Sequence of chain 1.A:
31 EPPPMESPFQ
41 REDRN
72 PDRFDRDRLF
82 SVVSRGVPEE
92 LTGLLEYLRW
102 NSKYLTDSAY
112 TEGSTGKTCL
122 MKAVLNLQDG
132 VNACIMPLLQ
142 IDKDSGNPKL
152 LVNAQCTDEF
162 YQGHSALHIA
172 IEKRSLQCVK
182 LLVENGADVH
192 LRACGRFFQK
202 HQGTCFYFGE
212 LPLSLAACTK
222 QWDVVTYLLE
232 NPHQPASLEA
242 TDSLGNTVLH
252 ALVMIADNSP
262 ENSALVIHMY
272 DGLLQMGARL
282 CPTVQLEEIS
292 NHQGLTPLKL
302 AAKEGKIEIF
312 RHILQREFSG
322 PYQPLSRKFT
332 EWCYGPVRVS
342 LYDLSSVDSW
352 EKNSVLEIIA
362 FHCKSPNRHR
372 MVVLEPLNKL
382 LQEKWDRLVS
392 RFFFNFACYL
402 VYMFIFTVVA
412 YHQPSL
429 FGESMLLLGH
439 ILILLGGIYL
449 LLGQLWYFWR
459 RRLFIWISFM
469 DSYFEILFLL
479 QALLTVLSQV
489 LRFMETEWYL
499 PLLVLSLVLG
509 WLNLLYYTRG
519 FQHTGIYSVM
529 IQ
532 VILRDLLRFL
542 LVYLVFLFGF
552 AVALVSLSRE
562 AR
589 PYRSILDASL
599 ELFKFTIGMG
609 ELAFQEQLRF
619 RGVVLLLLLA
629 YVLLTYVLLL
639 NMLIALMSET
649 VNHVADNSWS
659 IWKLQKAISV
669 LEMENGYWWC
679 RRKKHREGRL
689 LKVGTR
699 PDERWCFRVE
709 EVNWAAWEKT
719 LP

Sequence of chain 1.B:
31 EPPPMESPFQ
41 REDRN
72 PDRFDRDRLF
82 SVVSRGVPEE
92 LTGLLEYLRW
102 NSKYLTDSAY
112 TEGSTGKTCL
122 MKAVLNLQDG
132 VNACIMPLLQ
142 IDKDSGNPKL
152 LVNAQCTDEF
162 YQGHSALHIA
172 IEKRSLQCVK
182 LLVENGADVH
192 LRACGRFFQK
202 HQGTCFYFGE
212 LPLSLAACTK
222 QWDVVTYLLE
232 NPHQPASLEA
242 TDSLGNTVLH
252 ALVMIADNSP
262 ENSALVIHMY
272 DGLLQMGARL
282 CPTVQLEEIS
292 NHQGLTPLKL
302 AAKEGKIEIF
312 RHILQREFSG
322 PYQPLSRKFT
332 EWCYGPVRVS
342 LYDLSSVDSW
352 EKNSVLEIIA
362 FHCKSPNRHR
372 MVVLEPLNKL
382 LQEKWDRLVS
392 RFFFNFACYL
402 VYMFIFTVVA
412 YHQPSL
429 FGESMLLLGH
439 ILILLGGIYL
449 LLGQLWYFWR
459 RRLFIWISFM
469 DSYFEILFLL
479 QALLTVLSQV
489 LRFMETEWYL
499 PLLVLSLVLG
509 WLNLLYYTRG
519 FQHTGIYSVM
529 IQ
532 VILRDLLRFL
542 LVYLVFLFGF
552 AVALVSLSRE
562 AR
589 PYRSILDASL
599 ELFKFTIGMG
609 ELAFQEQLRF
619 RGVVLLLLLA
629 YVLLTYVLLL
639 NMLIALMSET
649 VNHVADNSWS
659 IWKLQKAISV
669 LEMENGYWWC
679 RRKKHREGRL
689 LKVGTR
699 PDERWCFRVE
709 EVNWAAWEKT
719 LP

A small-molecule ligand and the protein it binds are described below.
Small molecule (SMILES): NCCOB(c1ccccc1)c1ccccc1

Binding-site contacts:
Ligand atom C07 contacts residue HIS521 of chain 1.A at 2.9 Å.
Ligand atom B01 contacts residue HIS521 of chain 1.A at 3.1 Å.
Ligand atom C13 contacts residue ARG539 of chain 1.B at 4.2 Å.
Ligand atom C09 contacts residue THR522 of chain 1.A at 3.5 Å.
Ligand atom C12 contacts residue ARG539 of chain 1.B at 4.1 Å.
Ligand atom C11 contacts residue TYR525 of chain 1.A at 3.4 Å (hydrophobic).
Ligand atom C08 contacts residue THR522 of chain 1.A at 3.9 Å.
Ligand atom C11 contacts residue THR522 of chain 1.A at 4.2 Å.
Ligand atom C04 contacts residue ARG539 of chain 1.B at 4.1 Å.
Ligand atom C05 contacts residue ARG539 of chain 1.B at 4.4 Å.
Ligand atom C09 contacts residue HIS521 of chain 1.A at 3.3 Å.
Ligand atom C11 contacts residue VAL543 of chain 1.B at 3.5 Å (hydrophobic).
Ligand atom C05 contacts residue HIS521 of chain 1.A at 3.4 Å.
Ligand atom C10 contacts residue THR522 of chain 1.A at 3.6 Å.
Ligand atom C12 contacts residue THR522 of chain 1.A at 4.4 Å.
Ligand atom O14 contacts residue THR522 of chain 1.A at 4.3 Å.
Ligand atom C10 contacts residue TYR525 of chain 1.A at 3.1 Å (hydrophobic).
Ligand atom C10 contacts residue HIS521 of chain 1.A at 4.1 Å.
Ligand atom C04 contacts residue HIS521 of chain 1.A at 3.2 Å.
Ligand atom C08 contacts residue HIS521 of chain 1.A at 4.2 Å.
Ligand atom O14 contacts residue HIS521 of chain 1.A at 2.5 Å (h-bond).
Ligand atom C02 contacts residue HIS521 of chain 1.A at 2.6 Å.
Ligand atom C12 contacts residue VAL543 of chain 1.B at 3.6 Å (hydrophobic).
Ligand atom C06 contacts residue HIS521 of chain 1.A at 3.3 Å.
Ligand atom C13 contacts residue THR522 of chain 1.A at 4.2 Å.
Ligand atom C03 contacts residue HIS521 of chain 1.A at 2.8 Å.
Ligand atom C15 contacts residue HIS521 of chain 1.A at 3.3 Å.
Ligand atom C16 contacts residue HIS521 of chain 1.A at 3.9 Å.
Ligand atom C09 contacts residue TYR525 of chain 1.A at 3.6 Å (hydrophobic).